Binding-site contacts:
Ligand atom C9 contacts residue TYR91 of chain 3.A at 3.3 Å (hydrophobic).
Ligand atom O10 contacts residue ARG129 of chain 3.A at 3.3 Å (salt-bridge).
Ligand atom C8 contacts residue GLN224 of chain 3.A at 4.0 Å.
Ligand atom C11 contacts residue LEU192 of chain 3.A at 3.5 Å (hydrophobic).
Ligand atom C1 contacts residue THR132 of chain 3.A at 3.6 Å.
Ligand atom O9 contacts residue TYR91 of chain 3.A at 3.4 Å (h-bond).
Ligand atom O7 contacts residue LEU192 of chain 3.A at 3.8 Å.
Ligand atom O4 contacts residue ASN133 of chain 3.A at 3.8 Å.
Ligand atom C10 contacts residue ARG129 of chain 3.A at 3.9 Å.
Ligand atom C6 contacts residue ASN133 of chain 3.A at 3.2 Å.
Ligand atom C4 contacts residue VAL131 of chain 3.A at 3.4 Å (hydrophobic).
Ligand atom C9 contacts residue HIS181 of chain 3.A at 3.6 Å.
Ligand atom C4 contacts residue ASN133 of chain 3.A at 4.0 Å.
Ligand atom C8 contacts residue TYR91 of chain 3.A at 3.9 Å (hydrophobic).
Ligand atom N5 contacts residue VAL131 of chain 3.A at 2.9 Å (h-bond).
Ligand atom O9 contacts residue HIS181 of chain 3.A at 4.0 Å.
Ligand atom O8 contacts residue GLN224 of chain 3.A at 2.9 Å (h-bond).
Ligand atom C9 contacts residue TRP150 of chain 3.A at 3.9 Å (hydrophobic).
Ligand atom O9 contacts residue SER226 of chain 3.A at 3.0 Å (h-bond).
Ligand atom O6 contacts residue ASN133 of chain 3.A at 3.7 Å.
Ligand atom O10 contacts residue VAL131 of chain 3.A at 3.9 Å.
Ligand atom O4 contacts residue GLN224 of chain 3.A at 3.5 Å (h-bond).
Ligand atom O1A contacts residue THR132 of chain 3.A at 3.2 Å.
Ligand atom O1B contacts residue ASN133 of chain 3.A at 3.1 Å (h-bond).
Ligand atom O10 contacts residue VAL152 of chain 3.A at 3.8 Å.
Ligand atom O4 contacts residue VAL131 of chain 3.A at 3.8 Å.
Ligand atom C10 contacts residue VAL131 of chain 3.A at 3.8 Å (hydrophobic).
Ligand atom O1B contacts residue THR132 of chain 3.A at 2.8 Å (h-bond).
Ligand atom C1 contacts residue ASN133 of chain 3.A at 3.0 Å.
Ligand atom O1A contacts residue ASN133 of chain 3.A at 2.8 Å (h-bond).
Ligand atom O4 contacts residue GLY223 of chain 3.A at 3.6 Å.
Ligand atom O10 contacts residue TRP150 of chain 3.A at 3.8 Å.
Ligand atom O8 contacts residue TRP150 of chain 3.A at 4.0 Å.
Ligand atom O3 contacts residue GLY223 of chain 3.A at 4.0 Å.
Ligand atom C1 contacts residue GLN224 of chain 3.A at 3.9 Å.
Ligand atom O1B contacts residue GLN224 of chain 3.A at 2.8 Å (h-bond).
Ligand atom O9 contacts residue VAL188 of chain 3.A at 3.9 Å.
Ligand atom C7 contacts residue TRP150 of chain 3.A at 3.9 Å (hydrophobic).
Ligand atom C5 contacts residue VAL131 of chain 3.A at 3.7 Å (hydrophobic).
Ligand atom O8 contacts residue TYR91 of chain 3.A at 3.2 Å (h-bond).

Sequence of chain 3.A:
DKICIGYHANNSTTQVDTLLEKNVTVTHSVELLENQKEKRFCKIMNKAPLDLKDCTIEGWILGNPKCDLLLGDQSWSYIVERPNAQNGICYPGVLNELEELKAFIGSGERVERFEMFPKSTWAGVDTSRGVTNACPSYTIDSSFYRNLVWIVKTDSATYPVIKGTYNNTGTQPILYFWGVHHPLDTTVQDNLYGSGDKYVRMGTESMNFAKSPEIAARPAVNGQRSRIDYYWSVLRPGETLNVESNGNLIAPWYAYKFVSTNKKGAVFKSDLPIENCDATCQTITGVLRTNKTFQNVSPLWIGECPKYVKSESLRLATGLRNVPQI

A small-molecule ligand and the protein it binds are described below.
Small molecule (SMILES): CC(=O)N[C@H]1[C@H]([C@H](O)[C@H](O)CO)O[C@@](OC[C@H]2O[C@@H](O[C@H]3[C@H](O)[C@@H](NC(C)=O)CO[C@@H]3CO)[C@H](O)[C@@H](O)[C@H]2O)(C(=O)O)C[C@@H]1O